Binding-site contacts:
Ligand atom C03 contacts residue VAL161 of chain 1.D at 3.7 Å (hydrophobic).
Ligand atom N02 contacts residue PHE405 of chain 1.D at 3.3 Å.
Ligand atom F02 contacts residue PHE405 of chain 1.D at 3.2 Å.
Ligand atom C10 contacts residue ASN430 of chain 1.D at 3.4 Å.
Ligand atom C01 contacts residue ALA247 of chain 1.D at 3.7 Å (hydrophobic).
Ligand atom C12 contacts residue TYR434 of chain 1.D at 3.9 Å (hydrophobic).
Ligand atom C11 contacts residue ASN430 of chain 1.D at 3.4 Å.
Ligand atom C07 contacts residue TRP402 of chain 1.D at 3.7 Å (hydrophobic).
Ligand atom C09 contacts residue ASP160 of chain 1.D at 3.8 Å.
Ligand atom F01 contacts residue PHE156 of chain 1.D at 3.1 Å.
Ligand atom C12 contacts residue ILE157 of chain 1.D at 3.5 Å (hydrophobic).
Ligand atom C04 contacts residue PHE405 of chain 1.D at 3.5 Å (hydrophobic).
Ligand atom C08 contacts residue ASP160 of chain 1.D at 3.2 Å.
Ligand atom C10 contacts residue TYR434 of chain 1.D at 3.6 Å (hydrophobic).
Ligand atom C04 contacts residue VAL161 of chain 1.D at 3.6 Å (hydrophobic).
Ligand atom C08 contacts residue TYR434 of chain 1.D at 3.9 Å (hydrophobic).
Ligand atom F01 contacts residue TRP146 of chain 1.D at 3.2 Å.
Ligand atom C07 contacts residue PHE405 of chain 1.D at 3.6 Å (hydrophobic).
Ligand atom C14 contacts residue TYR434 of chain 1.D at 3.7 Å (hydrophobic).
Ligand atom C04 contacts residue ILE233 of chain 1.D at 3.5 Å (hydrophobic).
Ligand atom N03 contacts residue TYR434 of chain 1.D at 3.7 Å.
Ligand atom C05 contacts residue PHE405 of chain 1.D at 3.5 Å (hydrophobic).
Ligand atom CL01 contacts residue PHE156 of chain 1.D at 3.6 Å.
Ligand atom N02 contacts residue ILE233 of chain 1.D at 3.8 Å.
Ligand atom C09 contacts residue PHE405 of chain 1.D at 3.9 Å (hydrophobic).
Ligand atom C13 contacts residue ASP160 of chain 1.D at 3.2 Å.
Ligand atom N01 contacts residue PHE406 of chain 1.D at 3.8 Å.
Ligand atom CL01 contacts residue VAL133 of chain 1.D at 3.7 Å.
Ligand atom N01 contacts residue CYS164 of chain 1.D at 3.7 Å.
Ligand atom C08 contacts residue PHE405 of chain 1.D at 3.6 Å (hydrophobic).
Ligand atom C17 contacts residue CYS231 of chain 1.D at 3.7 Å (hydrophobic).
Ligand atom C06 contacts residue PHE406 of chain 1.D at 3.5 Å (hydrophobic).
Ligand atom C20 contacts residue ALA137 of chain 1.D at 3.8 Å (hydrophobic).
Ligand atom C13 contacts residue TYR434 of chain 1.D at 3.4 Å (hydrophobic).
Ligand atom C09 contacts residue TYR434 of chain 1.D at 3.8 Å (hydrophobic).
Ligand atom F02 contacts residue ILE233 of chain 1.D at 3.2 Å.
Ligand atom C07 contacts residue ASP160 of chain 1.D at 3.4 Å.
Ligand atom C01 contacts residue SER243 of chain 1.D at 3.7 Å.
Ligand atom C20 contacts residue TYR434 of chain 1.D at 3.3 Å (hydrophobic).
Ligand atom N02 contacts residue ASP160 of chain 1.D at 2.8 Å (salt-bridge).

A protein and the small-molecule ligand that binds it are described below.
Small molecule (SMILES): Cc1ccc(CNCC2(F)CCN(C(=O)c3ccc(F)c(Cl)c3)CC2)nc1

Sequence of chain 1.D:
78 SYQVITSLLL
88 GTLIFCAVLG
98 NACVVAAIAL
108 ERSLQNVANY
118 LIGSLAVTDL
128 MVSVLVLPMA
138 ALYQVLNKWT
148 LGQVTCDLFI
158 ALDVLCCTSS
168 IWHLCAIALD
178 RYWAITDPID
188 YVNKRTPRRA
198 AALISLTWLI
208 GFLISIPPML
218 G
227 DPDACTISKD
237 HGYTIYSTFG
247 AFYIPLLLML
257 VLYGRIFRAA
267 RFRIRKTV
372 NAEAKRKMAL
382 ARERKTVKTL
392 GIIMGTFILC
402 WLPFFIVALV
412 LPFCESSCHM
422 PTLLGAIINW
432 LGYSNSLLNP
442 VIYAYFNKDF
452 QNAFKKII